The protein below binds the small molecule below.
Small molecule (SMILES): N#Cc1ccc([C@H]2CCCc3cncn32)cc1

Sequence of chain 1.B:
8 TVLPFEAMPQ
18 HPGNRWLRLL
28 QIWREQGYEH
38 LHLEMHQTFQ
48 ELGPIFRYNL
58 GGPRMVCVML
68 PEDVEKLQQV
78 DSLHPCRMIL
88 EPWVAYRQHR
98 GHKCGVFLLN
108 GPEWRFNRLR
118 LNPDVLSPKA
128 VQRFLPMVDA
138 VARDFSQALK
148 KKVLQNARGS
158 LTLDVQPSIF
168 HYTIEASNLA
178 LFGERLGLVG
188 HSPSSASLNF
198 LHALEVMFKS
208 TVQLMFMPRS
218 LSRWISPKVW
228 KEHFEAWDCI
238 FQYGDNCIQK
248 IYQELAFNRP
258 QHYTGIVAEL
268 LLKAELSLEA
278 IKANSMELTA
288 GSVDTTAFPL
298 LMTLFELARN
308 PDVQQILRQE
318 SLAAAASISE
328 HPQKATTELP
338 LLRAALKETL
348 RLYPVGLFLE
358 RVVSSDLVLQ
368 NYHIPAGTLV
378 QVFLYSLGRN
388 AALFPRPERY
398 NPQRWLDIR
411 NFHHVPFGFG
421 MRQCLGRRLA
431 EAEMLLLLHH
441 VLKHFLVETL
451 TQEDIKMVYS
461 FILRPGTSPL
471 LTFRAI

Binding-site contacts:
Ligand atom C12 contacts residue ALA287 of chain 1.B at 3.8 Å (hydrophobic).
Ligand atom C16 contacts residue GLU284 of chain 1.B at 3.8 Å.
Ligand atom C08 contacts residue HEM1 of chain 1.O at 4.0 Å.
Ligand atom N17 contacts residue ARG94 of chain 1.B at 3.3 Å (salt-bridge).
Ligand atom N17 contacts residue TRP90 of chain 1.B at 4.0 Å.
Ligand atom C07 contacts residue PHE104 of chain 1.B at 3.9 Å (hydrophobic).
Ligand atom C02 contacts residue PHE205 of chain 1.B at 3.9 Å (hydrophobic).
Ligand atom C15 contacts residue GLY288 of chain 1.B at 4.1 Å.
Ligand atom N04 contacts residue THR292 of chain 1.B at 3.3 Å.
Ligand atom C11 contacts residue PHE205 of chain 1.B at 4.0 Å (hydrophobic).
Ligand atom C16 contacts residue ALA287 of chain 1.B at 4.1 Å (hydrophobic).
Ligand atom C13 contacts residue TRP90 of chain 1.B at 3.5 Å (hydrophobic).
Ligand atom C14 contacts residue TRP90 of chain 1.B at 3.7 Å (hydrophobic).
Ligand atom C01 contacts residue PHE461 of chain 1.B at 3.4 Å (hydrophobic).
Ligand atom C15 contacts residue PHE104 of chain 1.B at 3.8 Å (hydrophobic).
Ligand atom C05 contacts residue HEM1 of chain 1.O at 2.7 Å.
Ligand atom C07 contacts residue HEM1 of chain 1.O at 2.8 Å.
Ligand atom C01 contacts residue ILE462 of chain 1.B at 4.0 Å (hydrophobic).
Ligand atom C05 contacts residue GLY288 of chain 1.B at 4.0 Å.
Ligand atom N06 contacts residue HEM1 of chain 1.O at 1.8 Å.
Ligand atom C12 contacts residue TRP90 of chain 1.B at 4.0 Å (hydrophobic).
Ligand atom C11 contacts residue GLY288 of chain 1.B at 3.4 Å.
Ligand atom C16 contacts residue TRP234 of chain 1.B at 4.1 Å (hydrophobic).
Ligand atom C13 contacts residue GLU284 of chain 1.B at 4.0 Å.
Ligand atom C14 contacts residue PHE104 of chain 1.B at 3.9 Å (hydrophobic).
Ligand atom N04 contacts residue HEM1 of chain 1.O at 4.0 Å.
Ligand atom C12 contacts residue GLY288 of chain 1.B at 3.6 Å.
Ligand atom N17 contacts residue TRP234 of chain 1.B at 3.7 Å.
Ligand atom C16 contacts residue TRP90 of chain 1.B at 3.6 Å (hydrophobic).
Ligand atom N17 contacts residue GLU284 of chain 1.B at 3.6 Å.
Ligand atom C08 contacts residue THR292 of chain 1.B at 4.0 Å.
Ligand atom C09 contacts residue PHE104 of chain 1.B at 4.1 Å (hydrophobic).
Ligand atom C08 contacts residue PHE104 of chain 1.B at 3.9 Å (hydrophobic).
Ligand atom N06 contacts residue CYS424 of chain 1.B at 3.9 Å.
Ligand atom C02 contacts residue THR292 of chain 1.B at 3.6 Å.
Ligand atom C11 contacts residue ALA287 of chain 1.B at 3.9 Å (hydrophobic).
Ligand atom C05 contacts residue THR292 of chain 1.B at 3.5 Å.
Ligand atom C10 contacts residue GLY288 of chain 1.B at 3.6 Å.
Ligand atom C03 contacts residue THR292 of chain 1.B at 3.2 Å.
Ligand atom C02 contacts residue ILE462 of chain 1.B at 3.7 Å (hydrophobic).